Binding-site contacts:
Ligand atom CE3 contacts residue HIS32 of chain 4.F at 4.0 Å.
Ligand atom CB contacts residue THR23 of chain 4.E at 3.7 Å.
Ligand atom CE2 contacts residue GLN45 of chain 4.F at 3.9 Å.
Ligand atom CB contacts residue THR28 of chain 4.E at 3.5 Å.
Ligand atom CA contacts residue SER51 of chain 4.E at 4.0 Å.
Ligand atom O contacts residue THR47 of chain 4.F at 3.6 Å.
Ligand atom CD1 contacts residue GLN45 of chain 4.F at 3.5 Å.
Ligand atom CA contacts residue THR28 of chain 4.E at 3.1 Å.
Ligand atom CA contacts residue THR23 of chain 4.E at 3.8 Å.
Ligand atom N contacts residue ASP27 of chain 4.E at 3.0 Å (salt-bridge).
Ligand atom O contacts residue GLY25 of chain 4.E at 3.0 Å (h-bond).
Ligand atom CZ2 contacts residue THR50 of chain 4.F at 3.9 Å.
Ligand atom N contacts residue THR23 of chain 4.E at 2.9 Å (h-bond).
Ligand atom O contacts residue ARG24 of chain 4.E at 3.5 Å.
Ligand atom C contacts residue SER51 of chain 4.E at 3.6 Å.
Ligand atom CH2 contacts residue GLY21 of chain 4.F at 3.5 Å.
Ligand atom OXT contacts residue HIS49 of chain 4.F at 3.8 Å.
Ligand atom CB contacts residue SER51 of chain 4.E at 3.4 Å.
Ligand atom CG contacts residue SER51 of chain 4.E at 3.9 Å.
Ligand atom CZ3 contacts residue HIS32 of chain 4.F at 4.0 Å.
Ligand atom CZ2 contacts residue ALA44 of chain 4.F at 3.9 Å (hydrophobic).
Ligand atom O contacts residue SER51 of chain 4.E at 3.0 Å (h-bond).
Ligand atom C contacts residue GLY25 of chain 4.E at 3.4 Å.
Ligand atom O contacts residue THR23 of chain 4.E at 4.0 Å.
Ligand atom N contacts residue GLY25 of chain 4.E at 2.8 Å (h-bond).
Ligand atom CD1 contacts residue THR47 of chain 4.F at 3.8 Å.
Ligand atom NE1 contacts residue ALA44 of chain 4.F at 3.9 Å.
Ligand atom C contacts residue THR47 of chain 4.F at 3.5 Å.
Ligand atom CE3 contacts residue HIS31 of chain 4.F at 3.7 Å.
Ligand atom NE1 contacts residue GLN45 of chain 4.F at 2.8 Å (h-bond).
Ligand atom CZ2 contacts residue ILE53 of chain 4.F at 3.9 Å (hydrophobic).
Ligand atom CZ3 contacts residue GLY21 of chain 4.F at 3.6 Å.
Ligand atom OXT contacts residue THR47 of chain 4.F at 2.5 Å (h-bond).
Ligand atom N contacts residue THR28 of chain 4.E at 2.7 Å (h-bond).
Ligand atom CA contacts residue GLY25 of chain 4.E at 3.5 Å.
Ligand atom OXT contacts residue THR50 of chain 4.F at 2.9 Å (h-bond).
Ligand atom C contacts residue THR50 of chain 4.F at 3.9 Å.
Ligand atom CD2 contacts residue THR50 of chain 4.F at 4.0 Å.
Ligand atom OXT contacts residue GLY25 of chain 4.E at 3.9 Å.
Ligand atom CD1 contacts residue SER51 of chain 4.E at 3.5 Å.

Sequence of chain 4.E:
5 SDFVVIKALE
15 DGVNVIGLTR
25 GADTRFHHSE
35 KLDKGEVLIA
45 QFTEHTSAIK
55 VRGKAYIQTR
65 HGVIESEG

Sequence of chain 4.F:
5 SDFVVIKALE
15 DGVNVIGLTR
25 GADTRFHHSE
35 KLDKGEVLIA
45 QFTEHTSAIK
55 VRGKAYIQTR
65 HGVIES

This small molecule binds to this protein.
Small molecule (SMILES): N[C@@H](Cc1c[nH]c2ccccc12)C(=O)O